Binding-site contacts:
Ligand atom O5 contacts residue ASN67 of chain 44.A at 2.4 Å (h-bond).
Ligand atom C8 contacts residue ASN67 of chain 44.A at 4.2 Å.
Ligand atom C1 contacts residue ASN67 of chain 44.A at 1.4 Å.
Ligand atom N2 contacts residue ASN67 of chain 44.A at 2.9 Å (h-bond).
Ligand atom C4 contacts residue ASN67 of chain 44.A at 4.2 Å.
Ligand atom O7 contacts residue ASN67 of chain 44.A at 4.1 Å.
Ligand atom C2 contacts residue ASN67 of chain 44.A at 2.5 Å.
Ligand atom C3 contacts residue ASN67 of chain 44.A at 3.8 Å.
Ligand atom C7 contacts residue ASN67 of chain 44.A at 3.7 Å.
Ligand atom C5 contacts residue ASN67 of chain 44.A at 3.7 Å.
Ligand atom C8 contacts residue MET118 of chain 44.A at 4.3 Å (hydrophobic).
Ligand atom C8 contacts residue PHE90 of chain 44.A at 3.9 Å (hydrophobic).

The protein below binds the small molecule below.
Small molecule (SMILES): CC(=O)N[C@@H]1[C@@H](O)[C@H](O)[C@@H](CO)O[C@H]1O

Sequence of chain 44.A:
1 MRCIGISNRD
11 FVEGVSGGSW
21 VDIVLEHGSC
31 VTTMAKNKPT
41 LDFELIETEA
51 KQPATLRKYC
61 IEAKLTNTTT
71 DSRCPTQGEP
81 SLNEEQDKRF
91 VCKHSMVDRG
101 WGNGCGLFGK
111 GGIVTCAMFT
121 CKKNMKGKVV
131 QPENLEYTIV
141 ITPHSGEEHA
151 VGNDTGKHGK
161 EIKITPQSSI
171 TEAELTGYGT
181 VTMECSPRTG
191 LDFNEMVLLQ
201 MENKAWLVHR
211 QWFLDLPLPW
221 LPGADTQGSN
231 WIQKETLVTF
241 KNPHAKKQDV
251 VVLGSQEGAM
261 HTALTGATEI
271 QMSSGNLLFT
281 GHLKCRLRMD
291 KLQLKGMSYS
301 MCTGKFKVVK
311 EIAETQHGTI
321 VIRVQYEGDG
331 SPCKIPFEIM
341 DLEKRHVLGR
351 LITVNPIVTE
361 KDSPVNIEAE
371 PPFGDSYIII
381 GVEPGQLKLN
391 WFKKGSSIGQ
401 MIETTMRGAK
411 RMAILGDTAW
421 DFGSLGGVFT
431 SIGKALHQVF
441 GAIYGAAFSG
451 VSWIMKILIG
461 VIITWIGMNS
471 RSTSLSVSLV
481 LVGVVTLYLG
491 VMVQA